Sequence of chain 1.A:
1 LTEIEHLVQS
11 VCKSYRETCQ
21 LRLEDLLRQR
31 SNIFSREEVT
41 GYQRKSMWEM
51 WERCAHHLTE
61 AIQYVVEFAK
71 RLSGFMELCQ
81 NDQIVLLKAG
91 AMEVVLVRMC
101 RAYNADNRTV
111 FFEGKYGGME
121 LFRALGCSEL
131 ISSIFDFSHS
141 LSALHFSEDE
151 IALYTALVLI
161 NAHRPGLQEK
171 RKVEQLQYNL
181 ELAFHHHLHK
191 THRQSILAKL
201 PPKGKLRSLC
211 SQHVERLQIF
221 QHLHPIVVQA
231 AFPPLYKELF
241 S

A small-molecule ligand and the protein it binds are described below.
Small molecule (SMILES): CC(C)CCC[C@](C)(O)[C@H]1CC[C@H]2[C@@H]3CC=C4C[C@@H](O)CC[C@]4(C)[C@H]3CC[C@@]21C

Binding-site contacts:
Ligand atom C26 contacts residue HIS213 of chain 1.A at 3.7 Å.
Ligand atom C27 contacts residue PHE220 of chain 1.A at 3.7 Å (hydrophobic).
Ligand atom C19 contacts residue ALA102 of chain 1.A at 4.1 Å (hydrophobic).
Ligand atom C3 contacts residue ALA61 of chain 1.A at 4.2 Å (hydrophobic).
Ligand atom C26 contacts residue LEU217 of chain 1.A at 4.1 Å (hydrophobic).
Ligand atom C1 contacts residue MET99 of chain 1.A at 3.8 Å (hydrophobic).
Ligand atom C15 contacts residue PHE112 of chain 1.A at 3.9 Å (hydrophobic).
Ligand atom O1 contacts residue GLN20 of chain 1.A at 2.7 Å (h-bond).
Ligand atom C18 contacts residue VAL110 of chain 1.A at 4.1 Å (hydrophobic).
Ligand atom C27 contacts residue LEU217 of chain 1.A at 3.9 Å (hydrophobic).
Ligand atom C6 contacts residue HIS57 of chain 1.A at 4.0 Å.
Ligand atom C22 contacts residue ILE131 of chain 1.A at 4.0 Å (hydrophobic).
Ligand atom C27 contacts residue LEU125 of chain 1.A at 4.1 Å (hydrophobic).
Ligand atom C11 contacts residue MET99 of chain 1.A at 3.8 Å (hydrophobic).
Ligand atom C25 contacts residue LEU217 of chain 1.A at 3.8 Å (hydrophobic).
Ligand atom C24 contacts residue LEU125 of chain 1.A at 3.7 Å (hydrophobic).
Ligand atom C26 contacts residue ARG216 of chain 1.A at 4.2 Å.
Ligand atom C19 contacts residue GOL1 of chain 1.B at 4.1 Å.
Ligand atom C3 contacts residue GLN20 of chain 1.A at 3.2 Å.
Ligand atom C2 contacts residue MET99 of chain 1.A at 3.8 Å (hydrophobic).
Ligand atom C16 contacts residue CYS54 of chain 1.A at 3.7 Å (hydrophobic).
Ligand atom C21 contacts residue ILE134 of chain 1.A at 3.9 Å (hydrophobic).
Ligand atom C7 contacts residue GOL1 of chain 1.B at 4.0 Å.
Ligand atom C7 contacts residue HIS57 of chain 1.A at 3.7 Å.
Ligand atom O1 contacts residue LEU21 of chain 1.A at 4.2 Å.
Ligand atom C24 contacts residue ILE131 of chain 1.A at 4.1 Å (hydrophobic).
Ligand atom C12 contacts residue MET99 of chain 1.A at 3.9 Å (hydrophobic).
Ligand atom C6 contacts residue GOL1 of chain 1.B at 3.7 Å.
Ligand atom C2 contacts residue VAL95 of chain 1.A at 4.1 Å (hydrophobic).
Ligand atom O2 contacts residue PHE135 of chain 1.A at 3.9 Å.
Ligand atom C1 contacts residue VAL95 of chain 1.A at 3.8 Å (hydrophobic).
Ligand atom O2 contacts residue PHE122 of chain 1.A at 3.4 Å.
Ligand atom C14 contacts residue LEU58 of chain 1.A at 4.1 Å (hydrophobic).
Ligand atom C4 contacts residue GLN20 of chain 1.A at 3.5 Å.
Ligand atom C23 contacts residue HIS213 of chain 1.A at 4.2 Å.
Ligand atom C4 contacts residue LEU21 of chain 1.A at 4.0 Å (hydrophobic).
Ligand atom C2 contacts residue ARG98 of chain 1.A at 3.9 Å.
Ligand atom C16 contacts residue PHE122 of chain 1.A at 4.0 Å (hydrophobic).
Ligand atom C26 contacts residue LEU130 of chain 1.A at 3.7 Å (hydrophobic).
Ligand atom C5 contacts residue GOL1 of chain 1.B at 4.0 Å.